Sequence of chain 3.A:
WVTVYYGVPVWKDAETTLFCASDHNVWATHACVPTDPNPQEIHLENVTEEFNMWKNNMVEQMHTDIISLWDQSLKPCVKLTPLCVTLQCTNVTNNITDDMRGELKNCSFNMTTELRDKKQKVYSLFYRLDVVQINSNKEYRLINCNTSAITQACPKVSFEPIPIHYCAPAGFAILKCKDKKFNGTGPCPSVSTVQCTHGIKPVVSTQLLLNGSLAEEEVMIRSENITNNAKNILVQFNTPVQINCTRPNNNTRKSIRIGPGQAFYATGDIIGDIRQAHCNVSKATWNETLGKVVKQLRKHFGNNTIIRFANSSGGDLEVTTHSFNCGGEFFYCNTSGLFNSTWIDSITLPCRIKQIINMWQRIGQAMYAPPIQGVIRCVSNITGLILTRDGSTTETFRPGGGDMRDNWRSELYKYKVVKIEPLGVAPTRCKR

A small-molecule ligand and the protein it binds are described below.
Small molecule (SMILES): CC(=O)N[C@@H]1[C@@H](O)[C@H](O)[C@@H](CO)O[C@H]1O

Binding-site contacts:
Ligand atom C7 contacts residue GLN135 of chain 3.A at 4.2 Å.
Ligand atom C7 contacts residue ASN157 of chain 3.A at 3.5 Å.
Ligand atom N2 contacts residue ASN157 of chain 3.A at 2.8 Å (h-bond).
Ligand atom C8 contacts residue ASN157 of chain 3.A at 4.4 Å.
Ligand atom C3 contacts residue ASN157 of chain 3.A at 3.6 Å.
Ligand atom C4 contacts residue ASN157 of chain 3.A at 4.1 Å.
Ligand atom C5 contacts residue ASN157 of chain 3.A at 3.6 Å.
Ligand atom C1 contacts residue ASN157 of chain 3.A at 1.4 Å.
Ligand atom C2 contacts residue ASN157 of chain 3.A at 2.3 Å.
Ligand atom C8 contacts residue SER155 of chain 3.A at 3.6 Å.
Ligand atom C7 contacts residue PHE156 of chain 3.A at 4.4 Å (hydrophobic).
Ligand atom C8 contacts residue PHE156 of chain 3.A at 3.7 Å (hydrophobic).
Ligand atom C8 contacts residue GLN135 of chain 3.A at 3.7 Å.
Ligand atom C8 contacts residue LYS168 of chain 3.A at 4.4 Å.
Ligand atom O7 contacts residue ASN157 of chain 3.A at 3.7 Å.
Ligand atom O7 contacts residue GLN135 of chain 3.A at 4.0 Å.
Ligand atom O5 contacts residue ASN157 of chain 3.A at 2.4 Å (h-bond).